Sequence of chain 1.V:
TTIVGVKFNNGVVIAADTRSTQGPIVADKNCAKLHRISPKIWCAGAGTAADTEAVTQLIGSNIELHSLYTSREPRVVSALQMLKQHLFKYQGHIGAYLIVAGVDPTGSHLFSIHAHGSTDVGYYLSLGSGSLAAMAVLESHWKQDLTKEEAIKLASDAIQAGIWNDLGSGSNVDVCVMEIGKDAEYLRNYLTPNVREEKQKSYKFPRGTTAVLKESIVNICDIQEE

Binding-site contacts:
Ligand atom C11 contacts residue THR1 of chain 1.V at 2.6 Å.
Ligand atom C7 contacts residue GLY45 of chain 1.V at 3.7 Å.
Ligand atom C9 contacts residue THR1 of chain 1.V at 1.4 Å.
Ligand atom C2 contacts residue ALA49 of chain 1.V at 3.8 Å (hydrophobic).
Ligand atom C4 contacts residue ALA49 of chain 1.V at 3.8 Å (hydrophobic).
Ligand atom C8 contacts residue THR1 of chain 1.V at 2.3 Å.
Ligand atom O13 contacts residue THR1 of chain 1.V at 3.0 Å (h-bond).
Ligand atom O39 contacts residue ALA49 of chain 1.V at 3.1 Å (h-bond).
Ligand atom C2 contacts residue THR52 of chain 1.V at 3.8 Å.
Ligand atom C24 contacts residue GLY47 of chain 1.V at 3.5 Å.
Ligand atom C23 contacts residue GLY47 of chain 1.V at 3.8 Å.
Ligand atom O21 contacts residue THR1 of chain 1.V at 2.4 Å (h-bond).
Ligand atom C26 contacts residue ALA49 of chain 1.V at 3.8 Å (hydrophobic).
Ligand atom N25 contacts residue THR21 of chain 1.V at 3.4 Å (h-bond).
Ligand atom N22 contacts residue THR1 of chain 1.V at 3.6 Å.
Ligand atom C1 contacts residue GLY45 of chain 1.V at 3.4 Å.
Ligand atom O21 contacts residue ALA46 of chain 1.V at 3.4 Å.
Ligand atom O21 contacts residue GLY47 of chain 1.V at 3.0 Å (h-bond).
Ligand atom C42 contacts residue GLY47 of chain 1.V at 3.5 Å.
Ligand atom O39 contacts residue THR48 of chain 1.V at 3.8 Å.
Ligand atom O49 contacts residue THR21 of chain 1.V at 3.2 Å (h-bond).
Ligand atom C4 contacts residue SER20 of chain 1.V at 3.7 Å.
Ligand atom C12 contacts residue THR1 of chain 1.V at 2.5 Å.
Ligand atom C3 contacts residue CYS31 of chain 1.V at 3.4 Å (hydrophobic).
Ligand atom C43 contacts residue THR48 of chain 1.V at 3.8 Å.
Ligand atom C38 contacts residue THR21 of chain 1.V at 3.4 Å.
Ligand atom C10 contacts residue THR1 of chain 1.V at 1.5 Å.
Ligand atom C11 contacts residue GLY168 of chain 1.V at 3.4 Å.
Ligand atom O49 contacts residue SER20 of chain 1.V at 3.5 Å.
Ligand atom C40 contacts residue THR21 of chain 1.V at 3.6 Å.
Ligand atom C30 contacts residue ASP125 of chain 1.W at 3.7 Å.
Ligand atom N28 contacts residue ASP125 of chain 1.W at 3.0 Å (salt-bridge).
Ligand atom C3 contacts residue ALA49 of chain 1.V at 3.6 Å (hydrophobic).
Ligand atom C6 contacts residue THR1 of chain 1.V at 3.6 Å.
Ligand atom C7 contacts residue THR1 of chain 1.V at 2.6 Å.
Ligand atom C32 contacts residue ASP125 of chain 1.W at 3.6 Å.
Ligand atom C4 contacts residue CYS31 of chain 1.V at 3.4 Å (hydrophobic).
Ligand atom C32 contacts residue ILE127 of chain 1.W at 3.9 Å (hydrophobic).
Ligand atom N22 contacts residue GLY47 of chain 1.V at 3.1 Å (h-bond).
Ligand atom C7 contacts residue GLY47 of chain 1.V at 3.8 Å.

Sequence of chain 1.W:
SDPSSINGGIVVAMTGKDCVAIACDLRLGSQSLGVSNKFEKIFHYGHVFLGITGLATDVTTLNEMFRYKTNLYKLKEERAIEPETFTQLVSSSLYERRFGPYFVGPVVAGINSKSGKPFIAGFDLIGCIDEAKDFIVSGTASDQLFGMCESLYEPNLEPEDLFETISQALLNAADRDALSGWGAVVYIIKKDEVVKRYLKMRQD

A protein and the small-molecule ligand that binds it are described below.
Small molecule (SMILES): COc1ccc(C[C@H](NC(=O)[C@H](C)NC(=O)CN2CCOCC2)C(=O)N[C@@H](Cc2ccccc2)[C@@H](O)[C@H](C)CO)cc1